Binding-site contacts:
Ligand atom O7 contacts residue ASN603 of chain 1.K at 3.8 Å.
Ligand atom C1 contacts residue ASN603 of chain 1.K at 1.4 Å.
Ligand atom C7 contacts residue ASN603 of chain 1.K at 3.6 Å.
Ligand atom C5 contacts residue ASN603 of chain 1.K at 3.7 Å.
Ligand atom C3 contacts residue ASN603 of chain 1.K at 3.8 Å.
Ligand atom N2 contacts residue ASN603 of chain 1.K at 2.9 Å (h-bond).
Ligand atom C2 contacts residue ASN603 of chain 1.K at 2.5 Å.
Ligand atom C4 contacts residue ASN603 of chain 1.K at 4.3 Å.
Ligand atom O5 contacts residue ASN603 of chain 1.K at 2.4 Å (h-bond).

Sequence of chain 1.K:
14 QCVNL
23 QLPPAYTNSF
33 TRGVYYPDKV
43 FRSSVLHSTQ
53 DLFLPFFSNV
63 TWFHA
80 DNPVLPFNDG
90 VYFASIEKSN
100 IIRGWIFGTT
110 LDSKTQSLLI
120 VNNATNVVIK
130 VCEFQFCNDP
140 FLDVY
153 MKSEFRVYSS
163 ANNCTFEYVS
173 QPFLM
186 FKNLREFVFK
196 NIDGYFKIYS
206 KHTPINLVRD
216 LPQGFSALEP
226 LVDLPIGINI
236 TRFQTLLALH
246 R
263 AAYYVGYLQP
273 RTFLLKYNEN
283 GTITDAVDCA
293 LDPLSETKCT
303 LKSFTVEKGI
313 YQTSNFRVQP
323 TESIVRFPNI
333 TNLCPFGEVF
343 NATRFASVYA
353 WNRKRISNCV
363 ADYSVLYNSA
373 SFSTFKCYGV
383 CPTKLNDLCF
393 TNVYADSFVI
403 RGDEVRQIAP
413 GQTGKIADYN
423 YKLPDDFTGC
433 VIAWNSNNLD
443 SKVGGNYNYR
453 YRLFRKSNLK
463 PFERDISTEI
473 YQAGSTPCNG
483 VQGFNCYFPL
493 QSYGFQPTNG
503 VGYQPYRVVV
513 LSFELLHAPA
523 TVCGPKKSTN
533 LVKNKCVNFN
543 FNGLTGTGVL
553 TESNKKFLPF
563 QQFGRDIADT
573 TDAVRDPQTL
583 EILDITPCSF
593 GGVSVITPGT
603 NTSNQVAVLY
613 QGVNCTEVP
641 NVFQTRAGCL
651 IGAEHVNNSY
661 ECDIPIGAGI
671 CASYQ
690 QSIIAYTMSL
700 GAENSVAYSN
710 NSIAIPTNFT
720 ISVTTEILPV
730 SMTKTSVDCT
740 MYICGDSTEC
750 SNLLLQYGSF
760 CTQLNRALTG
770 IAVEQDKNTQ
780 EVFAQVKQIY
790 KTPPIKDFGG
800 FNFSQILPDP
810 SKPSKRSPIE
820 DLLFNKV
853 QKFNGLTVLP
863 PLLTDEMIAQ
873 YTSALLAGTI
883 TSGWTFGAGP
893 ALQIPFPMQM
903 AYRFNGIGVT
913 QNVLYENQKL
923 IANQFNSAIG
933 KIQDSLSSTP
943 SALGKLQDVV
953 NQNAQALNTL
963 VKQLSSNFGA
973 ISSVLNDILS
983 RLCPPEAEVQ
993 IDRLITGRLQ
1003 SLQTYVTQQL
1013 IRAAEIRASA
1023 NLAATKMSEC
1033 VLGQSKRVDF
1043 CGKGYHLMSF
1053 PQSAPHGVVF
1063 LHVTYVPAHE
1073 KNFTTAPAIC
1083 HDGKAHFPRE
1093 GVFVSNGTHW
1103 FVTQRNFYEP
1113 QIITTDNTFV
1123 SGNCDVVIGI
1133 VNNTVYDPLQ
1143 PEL

The protein below binds the small molecule below.
Small molecule (SMILES): CC(=O)N[C@@H]1[C@@H](O)[C@H](O)[C@@H](CO)O[C@H]1O